Sequence of chain 1.A:
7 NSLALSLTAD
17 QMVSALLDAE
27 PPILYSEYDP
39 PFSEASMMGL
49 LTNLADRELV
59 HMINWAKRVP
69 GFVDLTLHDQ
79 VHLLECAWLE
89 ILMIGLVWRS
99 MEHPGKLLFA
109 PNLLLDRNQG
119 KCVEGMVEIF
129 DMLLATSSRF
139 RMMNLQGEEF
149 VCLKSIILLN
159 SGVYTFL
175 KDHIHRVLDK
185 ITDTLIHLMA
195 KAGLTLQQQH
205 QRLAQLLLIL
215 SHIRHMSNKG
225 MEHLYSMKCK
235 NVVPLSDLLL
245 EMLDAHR

A protein and the small-molecule ligand that binds it are described below.
Small molecule (SMILES): O=C(O)CCCCCOc1ccc(C2=C(c3ccc(O)cc3)[C@@H]3C[C@@H](S(=O)(=O)Oc4ccc(Br)cc4)[C@H]2O3)cc1

Binding-site contacts:
Ligand atom C11 contacts residue ARG97 of chain 1.A at 4.2 Å.
Ligand atom C15 contacts residue MET46 of chain 1.A at 3.7 Å (hydrophobic).
Ligand atom C15 contacts residue THR50 of chain 1.A at 3.8 Å.
Ligand atom C03 contacts residue MET91 of chain 1.A at 3.5 Å (hydrophobic).
Ligand atom C15 contacts residue LEU49 of chain 1.A at 3.9 Å (hydrophobic).
Ligand atom O08 contacts residue MET91 of chain 1.A at 3.6 Å.
Ligand atom O03 contacts residue THR50 of chain 1.A at 3.2 Å (h-bond).
Ligand atom C16 contacts residue ALA53 of chain 1.A at 4.1 Å (hydrophobic).
Ligand atom O03 contacts residue LEU243 of chain 1.A at 3.1 Å.
Ligand atom C01 contacts residue PHE107 of chain 1.A at 4.0 Å (hydrophobic).
Ligand atom C14 contacts residue LEU49 of chain 1.A at 3.5 Å (hydrophobic).
Ligand atom C07 contacts residue PHE107 of chain 1.A at 3.8 Å (hydrophobic).
Ligand atom C11 contacts residue LEU90 of chain 1.A at 4.2 Å (hydrophobic).
Ligand atom C10 contacts residue LEU94 of chain 1.A at 3.9 Å (hydrophobic).
Ligand atom S01 contacts residue ILE127 of chain 1.A at 4.0 Å.
Ligand atom C13 contacts residue ALA53 of chain 1.A at 4.0 Å (hydrophobic).
Ligand atom C17 contacts residue ALA53 of chain 1.A at 3.6 Å (hydrophobic).
Ligand atom O02 contacts residue ARG97 of chain 1.A at 3.5 Å (salt-bridge).
Ligand atom C12 contacts residue GLU56 of chain 1.A at 3.3 Å.
Ligand atom O04 contacts residue LEU228 of chain 1.A at 3.5 Å.
Ligand atom O08 contacts residue ILE127 of chain 1.A at 3.2 Å.
Ligand atom O04 contacts residue MET124 of chain 1.A at 3.9 Å.
Ligand atom O07 contacts residue MET124 of chain 1.A at 3.1 Å (h-bond).
Ligand atom C16 contacts residue THR50 of chain 1.A at 4.0 Å.
Ligand atom C02 contacts residue PHE107 of chain 1.A at 3.6 Å (hydrophobic).
Ligand atom C14 contacts residue MET46 of chain 1.A at 3.9 Å (hydrophobic).
Ligand atom C18 contacts residue ALA53 of chain 1.A at 3.9 Å (hydrophobic).
Ligand atom O01 contacts residue LEU49 of chain 1.A at 4.0 Å.
Ligand atom O02 contacts residue LEU90 of chain 1.A at 4.0 Å.
Ligand atom C16 contacts residue LEU243 of chain 1.A at 4.2 Å (hydrophobic).
Ligand atom C10 contacts residue LEU90 of chain 1.A at 3.4 Å (hydrophobic).
Ligand atom C09 contacts residue PHE107 of chain 1.A at 4.0 Å (hydrophobic).
Ligand atom C11 contacts residue GLU56 of chain 1.A at 3.1 Å.
Ligand atom C17 contacts residue LEU228 of chain 1.A at 4.0 Å (hydrophobic).
Ligand atom O08 contacts residue GLY224 of chain 1.A at 3.0 Å.
Ligand atom O02 contacts residue GLU56 of chain 1.A at 2.1 Å (salt-bridge).
Ligand atom O07 contacts residue ILE127 of chain 1.A at 3.9 Å.
Ligand atom O01 contacts residue PHE107 of chain 1.A at 3.6 Å.
Ligand atom C12 contacts residue ALA53 of chain 1.A at 4.0 Å (hydrophobic).
Ligand atom C04 contacts residue MET91 of chain 1.A at 4.2 Å (hydrophobic).